Binding-site contacts:
Ligand atom O3' contacts residue LEU240 of chain 1.F at 3.5 Å.
Ligand atom C3' contacts residue THR241 of chain 1.F at 3.8 Å.
Ligand atom O2' contacts residue HIS239 of chain 1.F at 3.1 Å (h-bond).
Ligand atom N7 contacts residue ILE330 of chain 1.F at 3.8 Å.
Ligand atom C8 contacts residue ILE330 of chain 1.F at 3.9 Å (hydrophobic).
Ligand atom O1G contacts residue ASN333 of chain 1.F at 3.8 Å.
Ligand atom PG contacts residue GLU331 of chain 1.F at 3.7 Å.
Ligand atom C6 contacts residue LYS184 of chain 1.F at 3.9 Å.
Ligand atom PG contacts residue ASN333 of chain 1.F at 4.0 Å.
Ligand atom N6 contacts residue LYS184 of chain 1.F at 3.1 Å (salt-bridge).
Ligand atom O2G contacts residue GLU331 of chain 1.F at 3.5 Å (salt-bridge).
Ligand atom O2' contacts residue THR241 of chain 1.F at 3.9 Å.
Ligand atom C2 contacts residue MET320 of chain 1.F at 3.7 Å (hydrophobic).
Ligand atom O2' contacts residue LYS198 of chain 1.F at 3.2 Å (salt-bridge).
Ligand atom C8 contacts residue ILE148 of chain 1.F at 3.9 Å (hydrophobic).
Ligand atom C2 contacts residue TYR185 of chain 1.F at 3.9 Å (hydrophobic).
Ligand atom O2A contacts residue MG1 of chain 1.JA at 3.8 Å.
Ligand atom PA contacts residue GLU331 of chain 1.F at 3.9 Å.
Ligand atom O2G contacts residue ASN333 of chain 1.F at 2.9 Å (h-bond).
Ligand atom N6 contacts residue GLN183 of chain 1.F at 3.2 Å (h-bond).
Ligand atom C1' contacts residue LEU240 of chain 1.F at 3.8 Å (hydrophobic).
Ligand atom O1A contacts residue ILE330 of chain 1.F at 3.8 Å.
Ligand atom C1' contacts residue HIS239 of chain 1.F at 3.8 Å.
Ligand atom N3 contacts residue TYR185 of chain 1.F at 3.7 Å.
Ligand atom N3 contacts residue LYS198 of chain 1.F at 3.4 Å (salt-bridge).
Ligand atom O4' contacts residue LEU240 of chain 1.F at 3.6 Å.
Ligand atom N1 contacts residue LEU186 of chain 1.F at 3.0 Å (h-bond).
Ligand atom O1A contacts residue GLU331 of chain 1.F at 3.8 Å.
Ligand atom C3B contacts residue GLU331 of chain 1.F at 3.6 Å.
Ligand atom O3A contacts residue GLU331 of chain 1.F at 3.3 Å (salt-bridge).
Ligand atom O1G contacts residue GLU331 of chain 1.F at 3.3 Å (salt-bridge).
Ligand atom O2A contacts residue ILE330 of chain 1.F at 3.6 Å.
Ligand atom O3' contacts residue THR241 of chain 1.F at 2.5 Å (h-bond).
Ligand atom N9 contacts residue ILE148 of chain 1.F at 3.8 Å.
Ligand atom N3 contacts residue MET320 of chain 1.F at 3.8 Å.
Ligand atom N6 contacts residue PRO95 of chain 1.F at 3.8 Å.
Ligand atom C2 contacts residue LYS198 of chain 1.F at 3.8 Å.
Ligand atom N7 contacts residue GLN183 of chain 1.F at 3.4 Å (h-bond).
Ligand atom C2 contacts residue LEU186 of chain 1.F at 3.3 Å (hydrophobic).
Ligand atom O2A contacts residue GLU331 of chain 1.F at 3.1 Å.

Sequence of chain 1.F:
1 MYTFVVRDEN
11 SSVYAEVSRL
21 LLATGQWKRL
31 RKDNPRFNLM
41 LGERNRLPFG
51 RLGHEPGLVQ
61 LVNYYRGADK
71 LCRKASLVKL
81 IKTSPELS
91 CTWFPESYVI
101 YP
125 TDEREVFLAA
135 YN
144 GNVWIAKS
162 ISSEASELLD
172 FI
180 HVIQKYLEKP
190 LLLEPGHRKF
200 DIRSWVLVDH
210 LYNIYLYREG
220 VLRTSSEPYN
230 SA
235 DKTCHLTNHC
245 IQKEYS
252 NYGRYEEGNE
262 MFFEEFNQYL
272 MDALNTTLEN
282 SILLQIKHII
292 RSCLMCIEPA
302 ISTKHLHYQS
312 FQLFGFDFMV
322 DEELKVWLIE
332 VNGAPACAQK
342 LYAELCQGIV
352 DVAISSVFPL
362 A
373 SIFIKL

The small molecule below binds the protein below.
Small molecule (SMILES): Nc1ncnc2c1ncn2[C@@H]1O[C@H](CO[P](=O)(O)O[P](=O)(O)CP(=O)(O)O)[C@@H](O)[C@H]1O